The small molecule below binds the protein below.
Small molecule (SMILES): CC(=O)N[C@@H]1[C@@H](O)[C@H](O)[C@@H](CO)O[C@H]1O

Sequence of chain 1.C:
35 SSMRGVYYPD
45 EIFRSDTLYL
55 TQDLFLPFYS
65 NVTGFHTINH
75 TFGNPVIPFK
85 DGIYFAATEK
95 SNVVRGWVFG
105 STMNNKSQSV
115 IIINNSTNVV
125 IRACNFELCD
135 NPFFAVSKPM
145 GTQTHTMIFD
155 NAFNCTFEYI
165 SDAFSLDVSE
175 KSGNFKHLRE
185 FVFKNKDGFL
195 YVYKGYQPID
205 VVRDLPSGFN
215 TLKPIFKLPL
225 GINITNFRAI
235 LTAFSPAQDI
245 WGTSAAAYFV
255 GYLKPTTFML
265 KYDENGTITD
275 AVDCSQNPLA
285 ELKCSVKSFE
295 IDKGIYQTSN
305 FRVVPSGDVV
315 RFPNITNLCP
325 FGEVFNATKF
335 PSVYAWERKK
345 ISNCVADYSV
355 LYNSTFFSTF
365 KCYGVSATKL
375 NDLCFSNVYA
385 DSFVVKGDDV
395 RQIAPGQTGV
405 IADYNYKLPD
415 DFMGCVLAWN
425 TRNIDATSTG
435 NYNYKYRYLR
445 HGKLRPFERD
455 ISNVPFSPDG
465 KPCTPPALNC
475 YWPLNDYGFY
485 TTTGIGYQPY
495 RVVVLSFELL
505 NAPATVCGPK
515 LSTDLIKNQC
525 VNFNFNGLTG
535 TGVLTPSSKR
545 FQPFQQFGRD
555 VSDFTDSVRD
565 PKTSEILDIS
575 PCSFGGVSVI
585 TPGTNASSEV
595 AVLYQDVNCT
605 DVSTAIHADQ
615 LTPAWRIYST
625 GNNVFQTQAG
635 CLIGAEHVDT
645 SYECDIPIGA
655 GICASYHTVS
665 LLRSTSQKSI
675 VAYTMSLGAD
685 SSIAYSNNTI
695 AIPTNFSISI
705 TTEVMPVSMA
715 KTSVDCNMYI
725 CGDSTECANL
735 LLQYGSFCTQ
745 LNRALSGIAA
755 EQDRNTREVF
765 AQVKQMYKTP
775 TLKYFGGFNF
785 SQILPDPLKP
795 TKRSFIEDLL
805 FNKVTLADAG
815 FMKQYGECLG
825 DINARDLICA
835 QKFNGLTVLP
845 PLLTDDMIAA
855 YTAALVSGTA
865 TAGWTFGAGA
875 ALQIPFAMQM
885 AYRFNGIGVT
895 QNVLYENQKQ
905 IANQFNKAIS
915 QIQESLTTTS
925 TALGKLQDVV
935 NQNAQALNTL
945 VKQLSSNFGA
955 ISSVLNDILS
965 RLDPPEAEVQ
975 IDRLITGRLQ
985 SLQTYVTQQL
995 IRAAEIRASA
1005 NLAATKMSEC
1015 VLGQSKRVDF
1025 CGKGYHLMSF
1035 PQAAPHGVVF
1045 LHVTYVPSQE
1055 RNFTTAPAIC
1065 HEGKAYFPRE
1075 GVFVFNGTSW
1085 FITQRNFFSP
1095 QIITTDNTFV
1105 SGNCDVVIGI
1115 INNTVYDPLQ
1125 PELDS

Sequence of chain 1.B:
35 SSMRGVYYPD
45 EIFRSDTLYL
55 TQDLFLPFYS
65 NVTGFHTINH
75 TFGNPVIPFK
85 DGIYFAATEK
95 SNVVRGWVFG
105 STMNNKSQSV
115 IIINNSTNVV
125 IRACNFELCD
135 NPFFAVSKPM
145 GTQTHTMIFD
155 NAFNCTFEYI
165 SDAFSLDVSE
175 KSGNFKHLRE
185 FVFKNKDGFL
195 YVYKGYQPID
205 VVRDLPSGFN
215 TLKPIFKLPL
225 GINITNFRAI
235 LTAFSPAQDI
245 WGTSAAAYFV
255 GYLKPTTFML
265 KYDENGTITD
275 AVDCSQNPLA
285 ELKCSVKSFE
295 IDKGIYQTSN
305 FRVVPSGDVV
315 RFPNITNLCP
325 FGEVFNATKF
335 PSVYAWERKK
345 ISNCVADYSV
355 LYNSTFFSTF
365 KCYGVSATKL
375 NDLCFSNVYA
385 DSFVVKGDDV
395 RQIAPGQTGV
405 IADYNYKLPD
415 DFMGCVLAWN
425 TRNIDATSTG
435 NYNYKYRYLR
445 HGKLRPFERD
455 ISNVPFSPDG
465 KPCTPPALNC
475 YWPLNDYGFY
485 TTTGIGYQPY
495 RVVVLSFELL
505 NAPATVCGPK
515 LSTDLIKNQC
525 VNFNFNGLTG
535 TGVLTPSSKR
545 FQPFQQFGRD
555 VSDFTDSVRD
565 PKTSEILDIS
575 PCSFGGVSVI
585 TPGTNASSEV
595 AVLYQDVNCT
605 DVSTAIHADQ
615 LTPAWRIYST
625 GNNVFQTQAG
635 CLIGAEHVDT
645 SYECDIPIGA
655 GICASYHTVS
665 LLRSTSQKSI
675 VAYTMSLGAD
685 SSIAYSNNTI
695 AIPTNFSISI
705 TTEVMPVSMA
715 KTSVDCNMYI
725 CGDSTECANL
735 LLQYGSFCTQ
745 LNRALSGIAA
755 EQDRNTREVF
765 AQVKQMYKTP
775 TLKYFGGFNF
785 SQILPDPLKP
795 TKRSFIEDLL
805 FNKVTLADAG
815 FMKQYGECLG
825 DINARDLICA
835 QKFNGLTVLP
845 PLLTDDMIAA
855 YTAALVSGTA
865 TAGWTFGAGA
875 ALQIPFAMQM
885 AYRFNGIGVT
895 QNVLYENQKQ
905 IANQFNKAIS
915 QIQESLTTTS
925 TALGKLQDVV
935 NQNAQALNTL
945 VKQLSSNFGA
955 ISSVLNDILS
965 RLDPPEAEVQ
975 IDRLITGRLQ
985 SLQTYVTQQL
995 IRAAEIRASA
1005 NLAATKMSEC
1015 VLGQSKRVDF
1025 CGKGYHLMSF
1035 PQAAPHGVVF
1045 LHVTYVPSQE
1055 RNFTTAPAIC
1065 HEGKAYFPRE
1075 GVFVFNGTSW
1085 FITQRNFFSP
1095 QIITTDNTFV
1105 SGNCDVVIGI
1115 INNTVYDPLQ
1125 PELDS

Binding-site contacts:
Ligand atom N2 contacts residue ASN269 of chain 1.C at 3.0 Å (h-bond).
Ligand atom C4 contacts residue ASN269 of chain 1.C at 4.2 Å.
Ligand atom C8 contacts residue ASP267 of chain 1.C at 4.5 Å.
Ligand atom O7 contacts residue ASN269 of chain 1.C at 3.5 Å (h-bond).
Ligand atom C1 contacts residue ASN269 of chain 1.C at 1.4 Å.
Ligand atom C5 contacts residue ASN269 of chain 1.C at 3.7 Å.
Ligand atom C5 contacts residue ARG544 of chain 1.B at 3.8 Å.
Ligand atom C3 contacts residue ASN269 of chain 1.C at 3.8 Å.
Ligand atom C7 contacts residue ASN269 of chain 1.C at 3.4 Å.
Ligand atom C2 contacts residue ASN269 of chain 1.C at 2.5 Å.
Ligand atom C8 contacts residue GLU268 of chain 1.C at 3.4 Å.
Ligand atom C6 contacts residue ARG544 of chain 1.B at 3.4 Å.
Ligand atom O5 contacts residue ASN269 of chain 1.C at 2.3 Å (h-bond).
Ligand atom C1 contacts residue ARG544 of chain 1.B at 3.6 Å.
Ligand atom O7 contacts residue ASP267 of chain 1.C at 4.1 Å.
Ligand atom O5 contacts residue ARG544 of chain 1.B at 3.0 Å (salt-bridge).